Binding-site contacts:
Ligand atom C3 contacts residue ILE25 of chain 1.B at 4.0 Å (hydrophobic).
Ligand atom N2 contacts residue ILE25 of chain 1.B at 4.2 Å.
Ligand atom N2 contacts residue LEU66 of chain 1.B at 4.1 Å.
Ligand atom C6 contacts residue LYS45 of chain 1.B at 4.3 Å.
Ligand atom C5 contacts residue SGN2 of chain 1.G at 3.9 Å.
Ligand atom C3 contacts residue ALA26 of chain 1.B at 4.2 Å (hydrophobic).
Ligand atom C2 contacts residue SGN2 of chain 1.G at 2.6 Å.
Ligand atom O3 contacts residue ALA26 of chain 1.B at 3.5 Å (h-bond).
Ligand atom C1 contacts residue ASN23 of chain 1.B at 4.2 Å.
Ligand atom S1 contacts residue ARG46 of chain 1.E at 4.0 Å.
Ligand atom O5 contacts residue SGN2 of chain 1.G at 2.7 Å (h-bond).
Ligand atom C5 contacts residue LYS45 of chain 1.B at 3.4 Å.
Ligand atom O2S contacts residue ARG46 of chain 1.E at 2.7 Å (salt-bridge).
Ligand atom O4 contacts residue LYS45 of chain 1.B at 3.8 Å.
Ligand atom C3 contacts residue LYS45 of chain 1.B at 4.1 Å.
Ligand atom O3S contacts residue SGN2 of chain 1.G at 4.4 Å.
Ligand atom C6 contacts residue SGN2 of chain 1.G at 4.2 Å.
Ligand atom O6A contacts residue GLN22 of chain 1.B at 3.9 Å.
Ligand atom C6 contacts residue GLN22 of chain 1.B at 4.4 Å.
Ligand atom O5 contacts residue LYS45 of chain 1.B at 3.3 Å (salt-bridge).
Ligand atom N2 contacts residue ARG46 of chain 1.E at 4.4 Å.
Ligand atom C3 contacts residue SGN2 of chain 1.G at 4.0 Å.
Ligand atom N2 contacts residue ALA26 of chain 1.B at 3.9 Å.
Ligand atom C2 contacts residue ILE25 of chain 1.B at 4.2 Å (hydrophobic).
Ligand atom O5 contacts residue GLN22 of chain 1.B at 3.2 Å (h-bond).
Ligand atom O6B contacts residue SGN2 of chain 1.G at 3.8 Å.
Ligand atom O6A contacts residue LEU66 of chain 1.B at 4.3 Å.
Ligand atom C1 contacts residue SGN2 of chain 1.G at 1.6 Å.
Ligand atom C5 contacts residue GLN22 of chain 1.B at 3.6 Å.
Ligand atom S contacts residue SGN2 of chain 1.G at 4.3 Å.
Ligand atom O3S contacts residue SER69 of chain 1.B at 4.3 Å.
Ligand atom O2 contacts residue SGN2 of chain 1.G at 2.8 Å (h-bond).
Ligand atom O2S contacts residue LEU66 of chain 1.B at 3.8 Å.
Ligand atom O5 contacts residue ASN23 of chain 1.B at 3.8 Å.
Ligand atom C4 contacts residue LYS45 of chain 1.B at 4.0 Å.
Ligand atom S1 contacts residue LEU66 of chain 1.B at 4.4 Å.

Sequence of chain 1.E:
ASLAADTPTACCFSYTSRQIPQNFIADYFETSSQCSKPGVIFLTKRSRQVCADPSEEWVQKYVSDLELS

A protein and the small-molecule ligand that binds it are described below.
Small molecule (SMILES): O=C(O)[C@@H]1OC[C@H](OS(=O)(=O)O)[C@@H](O)[C@@H]1O[C@H]1O[C@H](COS(=O)(=O)O)[C@@H](O)[C@H](O)[C@H]1NS(=O)(=O)O

Sequence of chain 1.B:
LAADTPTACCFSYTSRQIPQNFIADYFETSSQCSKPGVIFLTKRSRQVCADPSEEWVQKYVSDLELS